The small molecule below binds the protein below.
Small molecule (SMILES): NCc1ccc(-c2ncc(OCC3CCNCC3)nc2-c2ccc(-c3cn[nH]c3)cc2)cc1

Binding-site contacts:
Ligand atom C3 contacts residue GLY213 of chain 1.A at 3.3 Å.
Ligand atom C16 contacts residue LYS135 of chain 1.A at 3.8 Å.
Ligand atom C23 contacts residue ILE227 of chain 1.A at 4.0 Å (hydrophobic).
Ligand atom N1 contacts residue GLY213 of chain 1.A at 3.8 Å.
Ligand atom C8 contacts residue ILE227 of chain 1.A at 3.1 Å (hydrophobic).
Ligand atom N31 contacts residue LEU138 of chain 1.A at 3.9 Å.
Ligand atom N32 contacts residue TRP145 of chain 1.A at 4.1 Å.
Ligand atom C8 contacts residue GLY213 of chain 1.A at 3.1 Å.
Ligand atom C5 contacts residue LYS135 of chain 1.A at 3.2 Å.
Ligand atom C29 contacts residue ILE227 of chain 1.A at 3.6 Å (hydrophobic).
Ligand atom C4 contacts residue ASP137 of chain 1.A at 3.8 Å.
Ligand atom C30 contacts residue LEU138 of chain 1.A at 3.8 Å (hydrophobic).
Ligand atom C14 contacts residue THR182 of chain 1.A at 3.9 Å.
Ligand atom N1 contacts residue ASP137 of chain 1.A at 2.9 Å (salt-bridge).
Ligand atom C26 contacts residue ILE227 of chain 1.A at 3.4 Å (hydrophobic).
Ligand atom C30 contacts residue LEU211 of chain 1.A at 3.7 Å (hydrophobic).
Ligand atom C33 contacts residue LEU138 of chain 1.A at 3.7 Å (hydrophobic).
Ligand atom N22 contacts residue LYS135 of chain 1.A at 3.5 Å (salt-bridge).
Ligand atom C25 contacts residue ILE227 of chain 1.A at 3.5 Å (hydrophobic).
Ligand atom C2 contacts residue ILE227 of chain 1.A at 4.0 Å (hydrophobic).
Ligand atom C30 contacts residue ILE227 of chain 1.A at 3.6 Å (hydrophobic).
Ligand atom C21 contacts residue LYS135 of chain 1.A at 4.0 Å.
Ligand atom C26 contacts residue LYS136 of chain 1.A at 4.2 Å.
Ligand atom C7 contacts residue ILE227 of chain 1.A at 3.5 Å (hydrophobic).
Ligand atom C27 contacts residue ILE227 of chain 1.A at 3.0 Å (hydrophobic).
Ligand atom C6 contacts residue LYS135 of chain 1.A at 3.8 Å.
Ligand atom C2 contacts residue GLY213 of chain 1.A at 2.5 Å.
Ligand atom C28 contacts residue ILE227 of chain 1.A at 3.4 Å (hydrophobic).
Ligand atom N32 contacts residue LEU138 of chain 1.A at 4.1 Å.
Ligand atom C16 contacts residue THR182 of chain 1.A at 3.7 Å.
Ligand atom C2 contacts residue ASP137 of chain 1.A at 4.0 Å.
Ligand atom C28 contacts residue LYS136 of chain 1.A at 2.9 Å.
Ligand atom N31 contacts residue GLY210 of chain 1.A at 3.8 Å.
Ligand atom C27 contacts residue LYS136 of chain 1.A at 2.9 Å.
Ligand atom C17 contacts residue LYS135 of chain 1.A at 3.2 Å.
Ligand atom N31 contacts residue LEU211 of chain 1.A at 3.2 Å (h-bond).
Ligand atom C29 contacts residue LEU138 of chain 1.A at 3.9 Å (hydrophobic).
Ligand atom C23 contacts residue LYS136 of chain 1.A at 4.1 Å.
Ligand atom C3 contacts residue ILE227 of chain 1.A at 3.7 Å (hydrophobic).
Ligand atom C9 contacts residue LYS135 of chain 1.A at 3.6 Å.

Sequence of chain 1.A:
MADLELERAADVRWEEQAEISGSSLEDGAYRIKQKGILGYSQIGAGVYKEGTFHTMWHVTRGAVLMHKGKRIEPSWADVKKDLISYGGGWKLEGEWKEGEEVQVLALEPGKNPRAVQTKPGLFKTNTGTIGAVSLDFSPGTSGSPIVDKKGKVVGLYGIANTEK